A small-molecule ligand and the protein it binds are described below.
Small molecule (SMILES): NCCC[C@H](N)C(=O)O

Binding-site contacts:
Ligand atom CG contacts residue LEU907 of chain 1.E at 4.4 Å (hydrophobic).
Ligand atom CG contacts residue VAL893 of chain 1.E at 4.4 Å (hydrophobic).
Ligand atom N contacts residue TYR1040 of chain 1.E at 2.8 Å (h-bond).
Ligand atom CG contacts residue GLU892 of chain 1.E at 3.9 Å.
Ligand atom NE contacts residue LEU907 of chain 1.E at 4.3 Å.
Ligand atom O contacts residue THR1042 of chain 1.E at 2.7 Å (h-bond).
Ligand atom NE contacts residue SER792 of chain 1.E at 4.3 Å.
Ligand atom NE contacts residue GLU892 of chain 1.E at 3.0 Å (salt-bridge).
Ligand atom O contacts residue TYR1040 of chain 1.E at 4.0 Å.
Ligand atom N contacts residue HIS1039 of chain 1.E at 4.2 Å.
Ligand atom C contacts residue LEU907 of chain 1.E at 3.7 Å (hydrophobic).
Ligand atom CA contacts residue TYR1040 of chain 1.E at 3.9 Å (hydrophobic).
Ligand atom CD contacts residue GLU892 of chain 1.E at 3.5 Å.
Ligand atom NE contacts residue ASP791 of chain 1.E at 3.0 Å (salt-bridge).
Ligand atom NE contacts residue VAL893 of chain 1.E at 4.2 Å.
Ligand atom N contacts residue ASP1041 of chain 1.E at 3.5 Å (salt-bridge).
Ligand atom CD contacts residue VAL893 of chain 1.E at 3.6 Å (hydrophobic).
Ligand atom O contacts residue ASP1041 of chain 1.E at 3.4 Å.
Ligand atom O contacts residue THR1043 of chain 1.E at 4.2 Å.
Ligand atom CA contacts residue ASP1041 of chain 1.E at 4.4 Å.
Ligand atom C contacts residue ASP1041 of chain 1.E at 4.0 Å.
Ligand atom CA contacts residue LEU907 of chain 1.E at 4.4 Å (hydrophobic).
Ligand atom NE contacts residue GLU783 of chain 1.E at 2.4 Å (salt-bridge).
Ligand atom CD contacts residue GLU783 of chain 1.E at 3.6 Å.
Ligand atom CG contacts residue LEU895 of chain 1.E at 3.7 Å (hydrophobic).
Ligand atom O contacts residue LEU907 of chain 1.E at 3.9 Å.
Ligand atom CD contacts residue LEU895 of chain 1.E at 3.9 Å (hydrophobic).
Ligand atom C contacts residue TYR1040 of chain 1.E at 3.9 Å (hydrophobic).
Ligand atom CB contacts residue GLU783 of chain 1.E at 3.8 Å.
Ligand atom CB contacts residue LEU907 of chain 1.E at 4.1 Å (hydrophobic).
Ligand atom C contacts residue THR1042 of chain 1.E at 3.5 Å.
Ligand atom CG contacts residue GLU783 of chain 1.E at 4.2 Å.
Ligand atom CD contacts residue LEU907 of chain 1.E at 3.9 Å (hydrophobic).
Ligand atom CD contacts residue ASP791 of chain 1.E at 3.1 Å.
Ligand atom NE contacts residue ALA793 of chain 1.E at 3.8 Å.

Sequence of chain 1.E:
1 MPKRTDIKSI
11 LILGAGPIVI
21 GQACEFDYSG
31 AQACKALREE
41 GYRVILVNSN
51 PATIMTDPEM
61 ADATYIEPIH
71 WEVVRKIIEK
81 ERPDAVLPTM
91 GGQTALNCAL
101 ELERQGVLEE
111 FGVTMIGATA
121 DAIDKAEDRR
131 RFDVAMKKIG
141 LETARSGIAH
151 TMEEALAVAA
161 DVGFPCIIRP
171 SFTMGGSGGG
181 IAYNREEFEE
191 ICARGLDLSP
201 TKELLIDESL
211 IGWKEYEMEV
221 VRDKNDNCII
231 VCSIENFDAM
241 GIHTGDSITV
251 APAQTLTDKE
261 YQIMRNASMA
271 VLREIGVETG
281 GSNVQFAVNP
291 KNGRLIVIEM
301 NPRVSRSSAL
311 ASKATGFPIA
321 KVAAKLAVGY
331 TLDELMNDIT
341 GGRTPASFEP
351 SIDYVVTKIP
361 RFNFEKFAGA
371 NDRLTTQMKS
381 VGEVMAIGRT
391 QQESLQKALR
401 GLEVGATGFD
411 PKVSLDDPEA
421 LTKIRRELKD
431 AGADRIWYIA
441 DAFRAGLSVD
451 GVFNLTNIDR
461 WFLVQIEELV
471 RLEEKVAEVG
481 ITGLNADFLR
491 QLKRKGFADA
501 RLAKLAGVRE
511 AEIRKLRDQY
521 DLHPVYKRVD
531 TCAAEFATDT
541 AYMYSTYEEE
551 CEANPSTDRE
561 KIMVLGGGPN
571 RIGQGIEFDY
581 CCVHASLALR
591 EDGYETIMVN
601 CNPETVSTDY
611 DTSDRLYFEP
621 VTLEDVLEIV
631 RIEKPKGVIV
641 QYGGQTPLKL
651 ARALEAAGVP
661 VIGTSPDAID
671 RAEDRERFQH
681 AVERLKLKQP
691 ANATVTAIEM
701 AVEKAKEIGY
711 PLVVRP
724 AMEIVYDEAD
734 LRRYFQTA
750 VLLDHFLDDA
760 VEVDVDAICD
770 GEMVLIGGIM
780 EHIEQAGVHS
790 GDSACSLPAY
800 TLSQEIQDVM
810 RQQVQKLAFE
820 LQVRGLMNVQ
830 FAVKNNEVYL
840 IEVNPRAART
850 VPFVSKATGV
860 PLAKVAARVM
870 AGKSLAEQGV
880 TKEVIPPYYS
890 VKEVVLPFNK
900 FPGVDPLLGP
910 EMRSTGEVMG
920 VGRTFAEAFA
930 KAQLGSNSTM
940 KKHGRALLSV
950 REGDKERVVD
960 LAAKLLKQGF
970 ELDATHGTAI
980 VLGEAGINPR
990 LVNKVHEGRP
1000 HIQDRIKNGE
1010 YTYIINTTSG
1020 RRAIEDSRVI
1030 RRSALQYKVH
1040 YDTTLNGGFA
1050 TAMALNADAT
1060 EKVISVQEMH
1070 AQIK